This small molecule binds to this protein.
Small molecule (SMILES): C[C@]12CCC(=O)C=C1CC[C@@H]1[C@@H]2CC[C@]2(C)C(=O)CC[C@@H]12

Binding-site contacts:
Ligand atom C11 contacts residue LEU111 of chain 1.F at 4.2 Å (hydrophobic).
Ligand atom C5 contacts residue PHE222 of chain 1.F at 4.0 Å (hydrophobic).
Ligand atom C1 contacts residue LEU108 of chain 1.F at 4.0 Å (hydrophobic).
Ligand atom C4 contacts residue PHE222 of chain 1.F at 4.3 Å (hydrophobic).
Ligand atom O1 contacts residue GSH1 of chain 1.Z at 3.8 Å.
Ligand atom C7 contacts residue PHE10 of chain 1.F at 4.0 Å (hydrophobic).
Ligand atom C17 contacts residue LEU213 of chain 1.F at 4.1 Å (hydrophobic).
Ligand atom C19 contacts residue LEU108 of chain 1.F at 4.2 Å (hydrophobic).
Ligand atom C16 contacts residue ALA208 of chain 1.F at 3.6 Å (hydrophobic).
Ligand atom C19 contacts residue GSH1 of chain 1.Z at 4.1 Å.
Ligand atom C12 contacts residue LEU213 of chain 1.F at 4.1 Å (hydrophobic).
Ligand atom O1 contacts residue PHE222 of chain 1.F at 4.3 Å.
Ligand atom C5 contacts residue GSH1 of chain 1.Z at 3.9 Å.
Ligand atom C14 contacts residue ALA216 of chain 1.F at 4.4 Å (hydrophobic).
Ligand atom C6 contacts residue PHE220 of chain 1.F at 3.9 Å (hydrophobic).
Ligand atom C15 contacts residue ALA216 of chain 1.F at 3.7 Å (hydrophobic).
Ligand atom C1 contacts residue LEU111 of chain 1.F at 4.2 Å (hydrophobic).
Ligand atom O2 contacts residue LEU213 of chain 1.F at 3.7 Å.
Ligand atom O2 contacts residue ALA208 of chain 1.F at 3.5 Å.
Ligand atom C16 contacts residue ALA212 of chain 1.F at 4.0 Å (hydrophobic).
Ligand atom C11 contacts residue LEU108 of chain 1.F at 3.9 Å (hydrophobic).
Ligand atom C3 contacts residue GSH1 of chain 1.Z at 4.1 Å.
Ligand atom C6 contacts residue GSH1 of chain 1.Z at 4.3 Å.
Ligand atom C18 contacts residue ALA208 of chain 1.F at 4.3 Å (hydrophobic).
Ligand atom C17 contacts residue ALA208 of chain 1.F at 3.6 Å (hydrophobic).
Ligand atom C11 contacts residue LEU107 of chain 1.F at 4.2 Å (hydrophobic).
Ligand atom C4 contacts residue GSH1 of chain 1.Z at 3.4 Å.
Ligand atom O2 contacts residue PRO110 of chain 1.F at 3.5 Å.
Ligand atom C16 contacts residue PHE10 of chain 1.F at 4.2 Å (hydrophobic).
Ligand atom C16 contacts residue LEU213 of chain 1.F at 4.0 Å (hydrophobic).
Ligand atom C9 contacts residue PHE222 of chain 1.F at 4.0 Å (hydrophobic).
Ligand atom C12 contacts residue LEU107 of chain 1.F at 4.0 Å (hydrophobic).
Ligand atom C7 contacts residue TYR9 of chain 1.F at 4.3 Å (hydrophobic).
Ligand atom C15 contacts residue ALA212 of chain 1.F at 4.3 Å (hydrophobic).
Ligand atom C7 contacts residue ALA216 of chain 1.F at 4.4 Å (hydrophobic).
Ligand atom C19 contacts residue ARG15 of chain 1.F at 4.2 Å.
Ligand atom C6 contacts residue PHE222 of chain 1.F at 3.8 Å (hydrophobic).
Ligand atom C12 contacts residue LEU111 of chain 1.F at 4.1 Å (hydrophobic).
Ligand atom C18 contacts residue LEU107 of chain 1.F at 3.8 Å (hydrophobic).
Ligand atom C15 contacts residue PHE10 of chain 1.F at 3.5 Å (hydrophobic).

Sequence of chain 1.F:
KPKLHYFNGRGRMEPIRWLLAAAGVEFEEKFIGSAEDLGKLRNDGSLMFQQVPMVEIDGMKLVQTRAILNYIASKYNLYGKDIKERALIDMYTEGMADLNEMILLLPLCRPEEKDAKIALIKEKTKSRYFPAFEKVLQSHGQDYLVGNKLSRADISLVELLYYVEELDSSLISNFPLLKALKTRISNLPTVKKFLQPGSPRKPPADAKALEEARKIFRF